The small molecule below binds the protein below.
Small molecule (SMILES): COc1cc2nc(N3CCN(C(=O)c4ccco4)CC3)nc(N)c2cc1OC

Sequence of chain 1.A:
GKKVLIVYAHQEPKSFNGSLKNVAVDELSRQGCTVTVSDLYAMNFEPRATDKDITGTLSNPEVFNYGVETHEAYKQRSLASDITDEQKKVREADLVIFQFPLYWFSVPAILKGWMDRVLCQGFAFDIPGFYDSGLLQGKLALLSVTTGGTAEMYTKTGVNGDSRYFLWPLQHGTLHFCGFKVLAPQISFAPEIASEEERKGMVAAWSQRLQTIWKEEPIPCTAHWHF

Sequence of chain 1.B:
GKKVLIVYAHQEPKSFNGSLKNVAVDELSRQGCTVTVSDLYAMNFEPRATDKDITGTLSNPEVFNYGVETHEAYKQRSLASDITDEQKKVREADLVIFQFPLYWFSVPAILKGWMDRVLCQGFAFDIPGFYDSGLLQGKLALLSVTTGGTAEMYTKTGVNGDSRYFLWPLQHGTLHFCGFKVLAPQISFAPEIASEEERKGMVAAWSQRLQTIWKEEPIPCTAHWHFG

Binding-site contacts:
Ligand atom C14 contacts residue PHE179 of chain 1.B at 3.8 Å (hydrophobic).
Ligand atom C9 contacts residue PHE179 of chain 1.B at 3.5 Å (hydrophobic).
Ligand atom C18 contacts residue GLU194 of chain 1.A at 3.9 Å.
Ligand atom C7 contacts residue FAD1 of chain 1.D at 3.6 Å.
Ligand atom C8 contacts residue ASN162 of chain 1.A at 3.6 Å.
Ligand atom N1 contacts residue GLY150 of chain 1.A at 3.8 Å.
Ligand atom C17 contacts residue GLU194 of chain 1.A at 3.3 Å.
Ligand atom C14 contacts residue PHE107 of chain 1.A at 3.8 Å (hydrophobic).
Ligand atom C9 contacts residue FAD1 of chain 1.D at 3.3 Å.
Ligand atom O1 contacts residue TYR156 of chain 1.A at 4.0 Å.
Ligand atom C25 contacts residue VAL70 of chain 1.B at 3.6 Å (hydrophobic).
Ligand atom C10 contacts residue FAD1 of chain 1.D at 3.4 Å.
Ligand atom C2 contacts residue FAD1 of chain 1.D at 3.6 Å.
Ligand atom C10 contacts residue PHE179 of chain 1.B at 3.8 Å (hydrophobic).
Ligand atom O3 contacts residue GLU194 of chain 1.A at 4.0 Å.
Ligand atom C14 contacts residue GLY175 of chain 1.B at 3.3 Å.
Ligand atom C21 contacts residue GLN123 of chain 1.B at 4.0 Å.
Ligand atom C7 contacts residue GLY151 of chain 1.A at 3.9 Å.
Ligand atom C8 contacts residue FAD1 of chain 1.D at 3.5 Å.
Ligand atom N3 contacts residue FAD1 of chain 1.D at 3.4 Å.
Ligand atom O2 contacts residue PHE107 of chain 1.A at 3.9 Å.
Ligand atom O1 contacts residue FAD1 of chain 1.D at 3.8 Å.
Ligand atom O1 contacts residue ASN162 of chain 1.A at 2.4 Å (h-bond).
Ligand atom C12 contacts residue ASN162 of chain 1.A at 2.8 Å.
Ligand atom O4 contacts residue VAL70 of chain 1.B at 4.0 Å.
Ligand atom O4 contacts residue GLU194 of chain 1.A at 3.8 Å.
Ligand atom N2 contacts residue FAD1 of chain 1.D at 3.6 Å.
Ligand atom C17 contacts residue GLY150 of chain 1.A at 3.5 Å.
Ligand atom O2 contacts residue ASN162 of chain 1.A at 4.0 Å.
Ligand atom C3 contacts residue FAD1 of chain 1.D at 3.5 Å.
Ligand atom N5 contacts residue GLU194 of chain 1.A at 4.1 Å.
Ligand atom C4 contacts residue FAD1 of chain 1.D at 3.5 Å.
Ligand atom N3 contacts residue PHE127 of chain 1.B at 3.3 Å.
Ligand atom O2 contacts residue FAD1 of chain 1.D at 3.4 Å (h-bond).
Ligand atom O3 contacts residue ILE195 of chain 1.A at 3.4 Å.
Ligand atom C14 contacts residue TRP106 of chain 1.A at 3.7 Å (hydrophobic).
Ligand atom O2 contacts residue PHE179 of chain 1.B at 3.3 Å.
Ligand atom C14 contacts residue FAD1 of chain 1.D at 3.0 Å.
Ligand atom C6 contacts residue FAD1 of chain 1.D at 3.9 Å.
Ligand atom C4 contacts residue PHE127 of chain 1.B at 4.0 Å (hydrophobic).